Binding-site contacts:
Ligand atom O2 contacts residue PHE262 of chain 1.D at 4.0 Å.
Ligand atom N7 contacts residue TYR81 of chain 1.D at 4.5 Å.
Ligand atom C10 contacts residue MET279 of chain 1.D at 3.6 Å (hydrophobic).
Ligand atom C2 contacts residue PHE262 of chain 1.D at 3.9 Å (hydrophobic).
Ligand atom C6 contacts residue PHE294 of chain 1.D at 3.6 Å (hydrophobic).
Ligand atom C4 contacts residue PHE262 of chain 1.D at 4.3 Å (hydrophobic).
Ligand atom N9 contacts residue PHE294 of chain 1.D at 4.3 Å.
Ligand atom C5 contacts residue ILE258 of chain 1.D at 3.9 Å (hydrophobic).
Ligand atom C14 contacts residue MET195 of chain 1.D at 4.0 Å (hydrophobic).
Ligand atom N1 contacts residue PHE262 of chain 1.D at 4.2 Å.
Ligand atom O2 contacts residue PHE294 of chain 1.D at 4.4 Å.
Ligand atom N7 contacts residue PHE294 of chain 1.D at 3.9 Å.
Ligand atom N3 contacts residue PHE262 of chain 1.D at 3.9 Å.
Ligand atom C10 contacts residue SER290 of chain 1.D at 4.3 Å.
Ligand atom C10 contacts residue GLN291 of chain 1.D at 3.9 Å.
Ligand atom O2 contacts residue MET279 of chain 1.D at 3.1 Å.
Ligand atom O6 contacts residue PHE294 of chain 1.D at 3.5 Å.
Ligand atom C12 contacts residue PHE294 of chain 1.D at 4.0 Å (hydrophobic).
Ligand atom C6 contacts residue GLN291 of chain 1.D at 4.0 Å.
Ligand atom C8 contacts residue ILE258 of chain 1.D at 4.1 Å (hydrophobic).
Ligand atom C6 contacts residue ILE258 of chain 1.D at 4.3 Å (hydrophobic).
Ligand atom C8 contacts residue PHE294 of chain 1.D at 4.4 Å (hydrophobic).
Ligand atom C4 contacts residue ILE258 of chain 1.D at 4.2 Å (hydrophobic).
Ligand atom N9 contacts residue ILE258 of chain 1.D at 4.3 Å.
Ligand atom C8 contacts residue TYR81 of chain 1.D at 3.9 Å (hydrophobic).
Ligand atom C5 contacts residue PHE294 of chain 1.D at 3.6 Å (hydrophobic).
Ligand atom C14 contacts residue ILE298 of chain 1.D at 4.3 Å (hydrophobic).
Ligand atom C12 contacts residue MET195 of chain 1.D at 4.1 Å (hydrophobic).
Ligand atom N3 contacts residue PHE294 of chain 1.D at 4.2 Å.
Ligand atom N7 contacts residue ASN243 of chain 1.D at 4.5 Å.
Ligand atom O6 contacts residue GLN291 of chain 1.D at 2.9 Å (h-bond).
Ligand atom C2 contacts residue PHE294 of chain 1.D at 4.1 Å (hydrophobic).
Ligand atom C4 contacts residue PHE294 of chain 1.D at 3.9 Å (hydrophobic).
Ligand atom C2 contacts residue MET279 of chain 1.D at 4.2 Å (hydrophobic).
Ligand atom N7 contacts residue ILE258 of chain 1.D at 3.9 Å.
Ligand atom C13 contacts residue MET195 of chain 1.D at 3.0 Å (hydrophobic).
Ligand atom C11 contacts residue PHE262 of chain 1.D at 4.0 Å (hydrophobic).
Ligand atom O6 contacts residue ILE258 of chain 1.D at 3.9 Å.
Ligand atom C10 contacts residue PHE294 of chain 1.D at 3.9 Å (hydrophobic).
Ligand atom N1 contacts residue PHE294 of chain 1.D at 4.0 Å.

Sequence of chain 1.D:
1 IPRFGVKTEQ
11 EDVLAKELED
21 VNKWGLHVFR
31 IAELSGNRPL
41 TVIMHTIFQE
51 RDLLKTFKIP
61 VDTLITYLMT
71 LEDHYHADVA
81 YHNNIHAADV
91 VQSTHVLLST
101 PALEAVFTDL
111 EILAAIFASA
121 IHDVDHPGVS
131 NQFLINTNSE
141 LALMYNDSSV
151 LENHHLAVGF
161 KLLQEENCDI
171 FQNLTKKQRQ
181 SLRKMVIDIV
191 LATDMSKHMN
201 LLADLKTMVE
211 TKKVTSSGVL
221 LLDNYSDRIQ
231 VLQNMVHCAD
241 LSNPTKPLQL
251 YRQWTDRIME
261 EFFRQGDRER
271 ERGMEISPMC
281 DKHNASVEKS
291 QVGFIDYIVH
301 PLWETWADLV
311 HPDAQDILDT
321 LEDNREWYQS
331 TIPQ

This protein binds this small molecule.
Small molecule (SMILES): CC(C)Cn1c(=O)n(C)c(=O)c2nc[nH]c21